Sequence of chain 1.B:
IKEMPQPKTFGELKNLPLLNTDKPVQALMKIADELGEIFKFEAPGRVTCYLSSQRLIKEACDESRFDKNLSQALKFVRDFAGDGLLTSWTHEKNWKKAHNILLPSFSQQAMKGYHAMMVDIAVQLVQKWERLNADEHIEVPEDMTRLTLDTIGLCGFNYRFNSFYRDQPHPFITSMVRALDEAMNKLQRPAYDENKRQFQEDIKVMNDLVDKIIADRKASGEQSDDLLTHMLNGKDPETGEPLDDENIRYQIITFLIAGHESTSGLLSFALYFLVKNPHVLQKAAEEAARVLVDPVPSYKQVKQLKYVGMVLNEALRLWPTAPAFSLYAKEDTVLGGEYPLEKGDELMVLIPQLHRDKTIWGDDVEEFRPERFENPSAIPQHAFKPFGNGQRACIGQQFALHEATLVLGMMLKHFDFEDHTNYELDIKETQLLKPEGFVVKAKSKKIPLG

Binding-site contacts:
Ligand atom CB contacts residue ILE263 of chain 1.B at 4.5 Å (hydrophobic).
Ligand atom CB contacts residue LEU438 of chain 1.B at 4.2 Å (hydrophobic).
Ligand atom NZ contacts residue CYS400 of chain 1.B at 4.5 Å.
Ligand atom OH contacts residue VAL78 of chain 1.B at 4.1 Å.
Ligand atom CZ3 contacts residue GLN437 of chain 1.B at 3.7 Å.
Ligand atom CE3 contacts residue LEU87 of chain 1.B at 3.9 Å (hydrophobic).
Ligand atom CG contacts residue ALA328 of chain 1.B at 4.1 Å (hydrophobic).
Ligand atom CZ2 contacts residue LEU75 of chain 1.B at 3.5 Å (hydrophobic).
Ligand atom CH2 contacts residue GLN437 of chain 1.B at 3.8 Å.
Ligand atom CE3 contacts residue LEU438 of chain 1.B at 4.2 Å (hydrophobic).
Ligand atom CZ3 contacts residue ILE263 of chain 1.B at 4.1 Å (hydrophobic).
Ligand atom NZ contacts residue ALA264 of chain 1.B at 3.0 Å (h-bond).
Ligand atom NE1 contacts residue LEU87 of chain 1.B at 4.0 Å.
Ligand atom CA contacts residue SER268 of chain 1.B at 4.0 Å.
Ligand atom CG contacts residue LEU87 of chain 1.B at 4.0 Å (hydrophobic).
Ligand atom CA contacts residue ALA328 of chain 1.B at 4.0 Å (hydrophobic).
Ligand atom OH contacts residue LEU181 of chain 1.B at 3.7 Å.
Ligand atom CE2 contacts residue LEU75 of chain 1.B at 4.2 Å (hydrophobic).
Ligand atom CD1 contacts residue HEM1 of chain 1.E at 4.0 Å.
Ligand atom NE1 contacts residue HEM1 of chain 1.E at 4.1 Å.
Ligand atom OH contacts residue ILE263 of chain 1.B at 3.6 Å.
Ligand atom CA contacts residue HEM1 of chain 1.E at 3.1 Å.
Ligand atom OH contacts residue GLN437 of chain 1.B at 3.5 Å.
Ligand atom CE3 contacts residue GLN437 of chain 1.B at 4.5 Å.
Ligand atom CG contacts residue LEU438 of chain 1.B at 4.3 Å (hydrophobic).
Ligand atom CD2 contacts residue LEU438 of chain 1.B at 4.3 Å (hydrophobic).
Ligand atom CH2 contacts residue VAL78 of chain 1.B at 4.4 Å (hydrophobic).
Ligand atom CB contacts residue ALA328 of chain 1.B at 4.3 Å (hydrophobic).
Ligand atom CE2 contacts residue LEU87 of chain 1.B at 4.0 Å (hydrophobic).
Ligand atom CD1 contacts residue LEU87 of chain 1.B at 3.9 Å (hydrophobic).
Ligand atom CD1 contacts residue ALA328 of chain 1.B at 3.8 Å (hydrophobic).
Ligand atom CB contacts residue HEM1 of chain 1.E at 4.4 Å.
Ligand atom CZ2 contacts residue LEU87 of chain 1.B at 4.4 Å (hydrophobic).
Ligand atom CB contacts residue ALA264 of chain 1.B at 3.6 Å (hydrophobic).
Ligand atom CE3 contacts residue ILE263 of chain 1.B at 3.9 Å (hydrophobic).
Ligand atom CH2 contacts residue LEU75 of chain 1.B at 3.9 Å (hydrophobic).
Ligand atom CD2 contacts residue LEU87 of chain 1.B at 3.6 Å (hydrophobic).
Ligand atom CA contacts residue ALA264 of chain 1.B at 3.3 Å (hydrophobic).
Ligand atom NZ contacts residue HEM1 of chain 1.E at 2.2 Å.
Ligand atom CZ3 contacts residue LEU87 of chain 1.B at 4.2 Å (hydrophobic).

This small molecule binds to this protein.
Small molecule (SMILES): NCCc1c[nH]c2ccc(O)cc12